Binding-site contacts:
Ligand atom O6 contacts residue ASN318 of chain 57.H at 2.6 Å (h-bond).
Ligand atom C6 contacts residue ASN318 of chain 57.H at 3.2 Å.
Ligand atom O6 contacts residue SER284 of chain 57.H at 2.6 Å (h-bond).
Ligand atom C6 contacts residue SER284 of chain 57.H at 3.5 Å.

The small molecule below binds the protein below.
Small molecule (SMILES): CC(=O)N[C@@H]1[C@@H](O)[C@H](O)[C@@H](CO)O[C@H]1O

Sequence of chain 57.H:
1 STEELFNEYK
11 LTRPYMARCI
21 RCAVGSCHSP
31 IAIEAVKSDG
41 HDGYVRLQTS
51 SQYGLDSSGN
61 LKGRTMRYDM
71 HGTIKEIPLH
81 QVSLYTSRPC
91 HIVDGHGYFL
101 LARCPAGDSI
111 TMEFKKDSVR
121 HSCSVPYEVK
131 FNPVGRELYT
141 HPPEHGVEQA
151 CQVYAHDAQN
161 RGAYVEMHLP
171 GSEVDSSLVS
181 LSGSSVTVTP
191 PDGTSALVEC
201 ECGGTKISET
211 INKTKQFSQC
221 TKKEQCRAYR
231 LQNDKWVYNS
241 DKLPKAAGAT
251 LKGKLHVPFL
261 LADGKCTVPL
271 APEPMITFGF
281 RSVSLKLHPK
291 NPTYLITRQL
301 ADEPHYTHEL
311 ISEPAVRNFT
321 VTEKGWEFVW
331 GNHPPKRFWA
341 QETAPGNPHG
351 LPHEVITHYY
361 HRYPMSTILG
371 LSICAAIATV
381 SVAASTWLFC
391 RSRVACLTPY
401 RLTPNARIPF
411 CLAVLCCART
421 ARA